Binding-site contacts:
Ligand atom O6A contacts residue HIS155 of chain 60.H at 3.8 Å.
Ligand atom O5B contacts residue LYS156 of chain 60.H at 3.3 Å.
Ligand atom O4 contacts residue HIS155 of chain 60.H at 3.5 Å (h-bond).
Ligand atom C4 contacts residue LYS156 of chain 60.H at 4.0 Å.
Ligand atom OAF contacts residue ARG157 of chain 60.H at 2.8 Å (salt-bridge).
Ligand atom O6B contacts residue HIS155 of chain 60.H at 3.3 Å (h-bond).
Ligand atom C2 contacts residue ALA158 of chain 60.H at 3.7 Å (hydrophobic).
Ligand atom C6 contacts residue LEU62 of chain 60.H at 3.5 Å (hydrophobic).
Ligand atom O6B contacts residue ARG157 of chain 60.H at 3.3 Å (salt-bridge).
Ligand atom OBI contacts residue LYS156 of chain 60.H at 4.0 Å.
Ligand atom O5 contacts residue LYS156 of chain 60.H at 3.4 Å.
Ligand atom C3 contacts residue LYS156 of chain 60.H at 4.0 Å.
Ligand atom O6A contacts residue HIS94 of chain 60.H at 3.2 Å (h-bond).
Ligand atom OAH contacts residue ARG157 of chain 60.H at 3.1 Å (salt-bridge).
Ligand atom O6A contacts residue LEU62 of chain 60.H at 3.4 Å.
Ligand atom O3 contacts residue LYS156 of chain 60.H at 3.0 Å.
Ligand atom SAG contacts residue THR4 of chain 60.H at 3.9 Å.
Ligand atom O5 contacts residue ARG157 of chain 60.H at 3.8 Å.
Ligand atom C6 contacts residue HIS155 of chain 60.H at 3.4 Å.
Ligand atom O3 contacts residue ARG157 of chain 60.H at 3.3 Å (salt-bridge).
Ligand atom O4 contacts residue SER93 of chain 60.H at 3.0 Å (h-bond).
Ligand atom O6B contacts residue HIS94 of chain 60.H at 4.0 Å.
Ligand atom C6 contacts residue SER93 of chain 60.H at 4.0 Å.
Ligand atom C3 contacts residue ARG157 of chain 60.H at 3.7 Å.
Ligand atom C6 contacts residue HIS94 of chain 60.H at 3.9 Å.
Ligand atom O3 contacts residue ALA158 of chain 60.H at 3.0 Å (h-bond).
Ligand atom O5 contacts residue HIS155 of chain 60.H at 3.6 Å.
Ligand atom C3 contacts residue ALA158 of chain 60.H at 4.0 Å (hydrophobic).
Ligand atom OAF contacts residue THR4 of chain 60.H at 2.9 Å (h-bond).
Ligand atom O4 contacts residue LYS156 of chain 60.H at 3.5 Å.
Ligand atom O6A contacts residue SER93 of chain 60.H at 3.2 Å.
Ligand atom OAH contacts residue ASP3 of chain 60.H at 4.0 Å.
Ligand atom O6B contacts residue LEU62 of chain 60.H at 4.0 Å.
Ligand atom O6B contacts residue LYS156 of chain 60.H at 3.3 Å.
Ligand atom OAF contacts residue ALA158 of chain 60.H at 3.3 Å.
Ligand atom OAH contacts residue THR4 of chain 60.H at 3.7 Å.
Ligand atom C5 contacts residue LEU62 of chain 60.H at 3.8 Å (hydrophobic).
Ligand atom SAG contacts residue ARG157 of chain 60.H at 3.6 Å (salt-bridge).
Ligand atom C5 contacts residue HIS155 of chain 60.H at 4.0 Å.
Ligand atom OAH contacts residue LEU2 of chain 60.H at 2.8 Å (h-bond).

This protein binds this small molecule.
Small molecule (SMILES): O=C(O)[C@@H]1O[C@H](O[C@H]2[C@@H](OS(=O)(=O)O)O[C@@H](O)[C@H](NS(=O)(=O)O)[C@H]2O)[C@@H](OS(=O)(=O)O)[C@H](O)[C@@H]1O

Sequence of chain 60.H:
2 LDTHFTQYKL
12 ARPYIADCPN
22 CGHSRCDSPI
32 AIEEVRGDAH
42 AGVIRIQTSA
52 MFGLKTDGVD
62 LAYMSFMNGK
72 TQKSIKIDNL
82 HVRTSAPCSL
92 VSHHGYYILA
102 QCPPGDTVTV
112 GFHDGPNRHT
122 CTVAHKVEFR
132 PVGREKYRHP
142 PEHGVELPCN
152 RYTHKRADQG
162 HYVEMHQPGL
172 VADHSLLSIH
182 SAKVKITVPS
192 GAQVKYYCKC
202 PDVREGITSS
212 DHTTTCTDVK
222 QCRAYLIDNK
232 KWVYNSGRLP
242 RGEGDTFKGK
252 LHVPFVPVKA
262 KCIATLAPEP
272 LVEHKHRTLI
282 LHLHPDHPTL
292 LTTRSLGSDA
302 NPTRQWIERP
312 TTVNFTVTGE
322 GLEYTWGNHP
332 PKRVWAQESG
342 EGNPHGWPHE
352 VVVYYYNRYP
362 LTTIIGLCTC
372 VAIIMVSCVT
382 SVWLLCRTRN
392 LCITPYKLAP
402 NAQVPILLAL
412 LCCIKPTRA